Binding-site contacts:
Ligand atom O5 contacts residue TYR42 of chain 1.B at 4.1 Å.
Ligand atom N2 contacts residue ASN61 of chain 1.B at 3.0 Å (h-bond).
Ligand atom N2 contacts residue ASN59 of chain 1.B at 4.0 Å.
Ligand atom C1 contacts residue TYR42 of chain 1.B at 4.2 Å (hydrophobic).
Ligand atom C3 contacts residue ASN61 of chain 1.B at 3.7 Å.
Ligand atom O7 contacts residue ALA60 of chain 1.B at 4.5 Å.
Ligand atom C7 contacts residue ASN59 of chain 1.B at 4.3 Å.
Ligand atom C5 contacts residue ASN61 of chain 1.B at 3.6 Å.
Ligand atom C8 contacts residue ASN59 of chain 1.B at 3.2 Å.
Ligand atom C6 contacts residue TYR42 of chain 1.B at 4.2 Å (hydrophobic).
Ligand atom O5 contacts residue ASN61 of chain 1.B at 2.3 Å (h-bond).
Ligand atom O7 contacts residue ASN61 of chain 1.B at 3.1 Å (h-bond).
Ligand atom C7 contacts residue ALA60 of chain 1.B at 4.2 Å (hydrophobic).
Ligand atom O6 contacts residue TYR42 of chain 1.B at 3.9 Å.
Ligand atom C2 contacts residue ASN61 of chain 1.B at 2.5 Å.
Ligand atom C4 contacts residue ASN61 of chain 1.B at 4.2 Å.
Ligand atom C1 contacts residue ASN61 of chain 1.B at 1.4 Å.
Ligand atom C8 contacts residue ALA60 of chain 1.B at 3.8 Å (hydrophobic).
Ligand atom C5 contacts residue TYR42 of chain 1.B at 3.9 Å (hydrophobic).
Ligand atom C7 contacts residue ASN61 of chain 1.B at 3.4 Å.

Sequence of chain 1.B:
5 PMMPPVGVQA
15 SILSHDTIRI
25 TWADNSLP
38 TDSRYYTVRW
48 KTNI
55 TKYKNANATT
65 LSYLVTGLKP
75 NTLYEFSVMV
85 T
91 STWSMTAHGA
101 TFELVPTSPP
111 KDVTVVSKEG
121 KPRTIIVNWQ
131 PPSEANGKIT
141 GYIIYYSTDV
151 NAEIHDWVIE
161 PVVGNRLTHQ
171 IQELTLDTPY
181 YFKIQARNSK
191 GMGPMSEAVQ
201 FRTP

A protein and the small-molecule ligand that binds it are described below.
Small molecule (SMILES): CC(=O)N[C@@H]1[C@@H](O)[C@H](O)[C@@H](CO)O[C@H]1O